The protein below binds the small molecule below.
Small molecule (SMILES): C[C@@H](O)CP(=O)(O)O

Binding-site contacts:
Ligand atom C1 contacts residue VAL122 of chain 2.C at 4.1 Å (hydrophobic).
Ligand atom O14 contacts residue FE21 of chain 2.I at 3.9 Å.
Ligand atom O10 contacts residue PHE182 of chain 2.C at 4.2 Å.
Ligand atom O13 contacts residue ASN135 of chain 2.C at 3.3 Å (h-bond).
Ligand atom O10 contacts residue FE21 of chain 2.I at 2.1 Å.
Ligand atom C2 contacts residue FE21 of chain 2.I at 3.3 Å.
Ligand atom O12 contacts residue TYR103 of chain 2.C at 3.7 Å.
Ligand atom O10 contacts residue HIS180 of chain 2.C at 3.5 Å (h-bond).
Ligand atom P7 contacts residue FE21 of chain 2.I at 3.3 Å.
Ligand atom O13 contacts residue LYS23 of chain 3.C at 3.7 Å.
Ligand atom C1 contacts residue PHE182 of chain 2.C at 3.6 Å (hydrophobic).
Ligand atom O12 contacts residue ASN135 of chain 2.C at 3.1 Å (h-bond).
Ligand atom O10 contacts residue GLU142 of chain 2.C at 2.5 Å (salt-bridge).
Ligand atom O13 contacts residue HIS180 of chain 2.C at 3.2 Å (h-bond).
Ligand atom C6 contacts residue FE21 of chain 2.I at 3.6 Å.
Ligand atom C2 contacts residue GLU142 of chain 2.C at 3.5 Å.
Ligand atom C6 contacts residue TYR103 of chain 2.C at 3.7 Å (hydrophobic).
Ligand atom O13 contacts residue HIS138 of chain 2.C at 3.1 Å (h-bond).
Ligand atom O10 contacts residue HIS138 of chain 2.C at 4.2 Å.
Ligand atom C2 contacts residue PHE182 of chain 2.C at 4.3 Å (hydrophobic).
Ligand atom C6 contacts residue HIS180 of chain 2.C at 4.4 Å.
Ligand atom P7 contacts residue TYR105 of chain 2.C at 3.8 Å.
Ligand atom O12 contacts residue TYR105 of chain 2.C at 3.8 Å.
Ligand atom P7 contacts residue LYS23 of chain 3.C at 4.0 Å.
Ligand atom O12 contacts residue ARG97 of chain 2.C at 2.6 Å (salt-bridge).
Ligand atom P7 contacts residue TYR103 of chain 2.C at 4.2 Å.
Ligand atom P7 contacts residue ASN135 of chain 2.C at 3.7 Å.
Ligand atom O14 contacts residue TYR105 of chain 2.C at 2.9 Å (h-bond).
Ligand atom O14 contacts residue LYS23 of chain 3.C at 2.8 Å (salt-bridge).
Ligand atom C1 contacts residue ALA195 of chain 2.C at 4.3 Å (hydrophobic).
Ligand atom C6 contacts residue PHE182 of chain 2.C at 4.2 Å (hydrophobic).
Ligand atom C6 contacts residue TYR105 of chain 2.C at 4.4 Å (hydrophobic).
Ligand atom O13 contacts residue GLU142 of chain 2.C at 4.1 Å.
Ligand atom P7 contacts residue HIS180 of chain 2.C at 4.3 Å.
Ligand atom O13 contacts residue FE21 of chain 2.I at 2.0 Å.
Ligand atom O12 contacts residue FE21 of chain 2.I at 4.4 Å.
Ligand atom C1 contacts residue LEU144 of chain 2.C at 3.8 Å (hydrophobic).
Ligand atom P7 contacts residue ARG97 of chain 2.C at 4.0 Å.
Ligand atom C1 contacts residue GLU142 of chain 2.C at 3.9 Å.
Ligand atom C1 contacts residue LEU193 of chain 2.C at 4.0 Å (hydrophobic).

Sequence of chain 3.C:
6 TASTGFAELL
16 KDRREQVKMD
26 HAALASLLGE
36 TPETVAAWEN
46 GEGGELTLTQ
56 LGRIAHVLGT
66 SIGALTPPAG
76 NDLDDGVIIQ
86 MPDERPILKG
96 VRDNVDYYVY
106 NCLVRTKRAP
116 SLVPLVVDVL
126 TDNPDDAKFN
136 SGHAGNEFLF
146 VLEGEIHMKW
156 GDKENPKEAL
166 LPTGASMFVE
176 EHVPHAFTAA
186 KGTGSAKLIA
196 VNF

Sequence of chain 2.C:
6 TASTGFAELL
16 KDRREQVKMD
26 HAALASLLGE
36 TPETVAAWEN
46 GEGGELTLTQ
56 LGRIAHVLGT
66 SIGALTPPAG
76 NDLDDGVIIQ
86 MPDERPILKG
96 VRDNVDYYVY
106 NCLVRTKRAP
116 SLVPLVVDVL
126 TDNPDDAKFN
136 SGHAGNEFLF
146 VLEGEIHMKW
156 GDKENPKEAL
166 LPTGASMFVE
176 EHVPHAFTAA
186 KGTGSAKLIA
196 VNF